Sequence of chain 1.B:
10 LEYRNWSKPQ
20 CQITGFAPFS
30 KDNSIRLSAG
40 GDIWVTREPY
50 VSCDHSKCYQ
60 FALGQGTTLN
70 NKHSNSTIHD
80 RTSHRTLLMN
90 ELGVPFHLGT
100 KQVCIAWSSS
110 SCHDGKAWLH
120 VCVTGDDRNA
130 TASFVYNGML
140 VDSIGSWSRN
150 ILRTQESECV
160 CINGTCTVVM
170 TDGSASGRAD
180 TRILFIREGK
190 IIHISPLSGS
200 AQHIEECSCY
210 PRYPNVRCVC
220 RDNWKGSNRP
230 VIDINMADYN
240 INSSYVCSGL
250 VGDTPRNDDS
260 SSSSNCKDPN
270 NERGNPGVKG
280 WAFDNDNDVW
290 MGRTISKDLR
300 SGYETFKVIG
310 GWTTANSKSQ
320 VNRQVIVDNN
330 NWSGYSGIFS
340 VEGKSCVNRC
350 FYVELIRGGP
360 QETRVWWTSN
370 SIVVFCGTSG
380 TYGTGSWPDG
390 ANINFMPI

Binding-site contacts:
Ligand atom O7 contacts residue TRP365 of chain 1.B at 3.3 Å.
Ligand atom O4 contacts residue TRP365 of chain 1.B at 3.4 Å.
Ligand atom C1 contacts residue TRP365 of chain 1.B at 3.9 Å (hydrophobic).
Ligand atom C4 contacts residue ASN74 of chain 1.B at 4.2 Å.
Ligand atom O3 contacts residue TRP365 of chain 1.B at 4.2 Å.
Ligand atom C2 contacts residue ASN74 of chain 1.B at 2.4 Å.
Ligand atom N2 contacts residue TRP365 of chain 1.B at 3.6 Å.
Ligand atom N2 contacts residue ASN74 of chain 1.B at 2.8 Å (h-bond).
Ligand atom O5 contacts residue TRP365 of chain 1.B at 4.5 Å.
Ligand atom C8 contacts residue ASN74 of chain 1.B at 4.5 Å.
Ligand atom C1 contacts residue ASN74 of chain 1.B at 1.4 Å.
Ligand atom C4 contacts residue TRP365 of chain 1.B at 4.0 Å (hydrophobic).
Ligand atom O7 contacts residue ASN74 of chain 1.B at 3.6 Å (h-bond).
Ligand atom C5 contacts residue ASN74 of chain 1.B at 3.6 Å.
Ligand atom C8 contacts residue TRP365 of chain 1.B at 3.5 Å (hydrophobic).
Ligand atom O5 contacts residue ASN74 of chain 1.B at 2.3 Å (h-bond).
Ligand atom C3 contacts residue TRP365 of chain 1.B at 3.9 Å (hydrophobic).
Ligand atom C8 contacts residue ILE397 of chain 1.B at 4.5 Å (hydrophobic).
Ligand atom C7 contacts residue TRP365 of chain 1.B at 4.1 Å (hydrophobic).
Ligand atom C2 contacts residue TRP365 of chain 1.B at 4.2 Å (hydrophobic).
Ligand atom C3 contacts residue ASN74 of chain 1.B at 3.7 Å.
Ligand atom C5 contacts residue TRP365 of chain 1.B at 4.0 Å (hydrophobic).
Ligand atom C7 contacts residue ASN74 of chain 1.B at 3.4 Å.

A protein and the small-molecule ligand that binds it are described below.
Small molecule (SMILES): CC(=O)N[C@H]1[C@H](O[C@H]2[C@H](O)[C@@H](NC(C)=O)CO[C@@H]2CO)O[C@H](CO)[C@@H](O)[C@@H]1O